Sequence of chain 1.A:
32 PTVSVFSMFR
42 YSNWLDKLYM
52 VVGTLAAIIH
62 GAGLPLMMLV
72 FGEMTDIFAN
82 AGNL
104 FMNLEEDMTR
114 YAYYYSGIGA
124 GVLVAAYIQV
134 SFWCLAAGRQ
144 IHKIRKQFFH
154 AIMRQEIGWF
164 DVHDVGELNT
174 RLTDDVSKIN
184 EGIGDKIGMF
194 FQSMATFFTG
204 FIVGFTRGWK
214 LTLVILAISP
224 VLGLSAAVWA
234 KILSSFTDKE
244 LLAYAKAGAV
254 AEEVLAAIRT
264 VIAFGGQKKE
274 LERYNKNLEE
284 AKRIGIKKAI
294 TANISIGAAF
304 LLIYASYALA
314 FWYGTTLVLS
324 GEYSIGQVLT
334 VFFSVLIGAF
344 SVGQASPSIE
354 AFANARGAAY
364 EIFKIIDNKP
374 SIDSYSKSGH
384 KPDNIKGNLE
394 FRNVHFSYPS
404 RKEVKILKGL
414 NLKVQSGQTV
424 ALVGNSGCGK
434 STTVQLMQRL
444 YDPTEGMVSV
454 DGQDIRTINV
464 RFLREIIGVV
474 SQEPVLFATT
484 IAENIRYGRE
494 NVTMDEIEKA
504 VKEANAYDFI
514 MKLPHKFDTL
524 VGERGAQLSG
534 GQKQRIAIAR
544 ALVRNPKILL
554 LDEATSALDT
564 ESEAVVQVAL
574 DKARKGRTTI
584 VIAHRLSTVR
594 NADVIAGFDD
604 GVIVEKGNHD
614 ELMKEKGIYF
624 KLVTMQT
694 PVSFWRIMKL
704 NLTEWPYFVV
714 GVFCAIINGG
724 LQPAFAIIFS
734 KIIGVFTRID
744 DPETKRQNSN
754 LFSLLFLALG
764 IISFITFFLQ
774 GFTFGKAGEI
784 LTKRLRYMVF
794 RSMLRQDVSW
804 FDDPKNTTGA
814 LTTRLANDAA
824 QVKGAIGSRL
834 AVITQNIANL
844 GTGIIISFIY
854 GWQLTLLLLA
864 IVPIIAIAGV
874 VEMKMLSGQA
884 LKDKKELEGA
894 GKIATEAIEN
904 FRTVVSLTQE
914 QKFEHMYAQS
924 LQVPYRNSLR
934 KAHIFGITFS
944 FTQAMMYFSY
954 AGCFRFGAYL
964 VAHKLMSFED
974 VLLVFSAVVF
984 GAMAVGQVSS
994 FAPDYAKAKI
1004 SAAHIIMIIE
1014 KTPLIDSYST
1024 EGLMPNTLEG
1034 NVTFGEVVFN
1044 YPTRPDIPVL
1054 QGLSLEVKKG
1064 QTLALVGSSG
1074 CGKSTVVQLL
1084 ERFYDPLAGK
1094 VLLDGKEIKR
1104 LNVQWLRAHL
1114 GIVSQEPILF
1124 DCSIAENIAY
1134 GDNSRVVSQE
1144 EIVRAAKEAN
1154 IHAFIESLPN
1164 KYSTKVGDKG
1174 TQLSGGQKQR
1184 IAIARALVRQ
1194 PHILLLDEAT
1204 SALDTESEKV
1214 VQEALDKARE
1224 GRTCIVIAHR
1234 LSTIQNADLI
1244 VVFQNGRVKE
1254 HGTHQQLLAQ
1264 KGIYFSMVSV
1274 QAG

A small-molecule ligand and the protein it binds are described below.
Small molecule (SMILES): CC(C)CCC[C@@H](C)[C@H]1CC[C@H]2[C@@H]3CC=C4C[C@@H](O)CC[C@]4(C)[C@H]3CC[C@]12C

Binding-site contacts:
Ligand atom C22 contacts residue THR202 of chain 1.A at 3.9 Å.
Ligand atom C22 contacts residue ILE205 of chain 1.A at 4.3 Å (hydrophobic).
Ligand atom C21 contacts residue THR202 of chain 1.A at 3.8 Å.
Ligand atom C9 contacts residue VAL206 of chain 1.A at 4.5 Å (hydrophobic).
Ligand atom O1 contacts residue THR209 of chain 1.A at 4.3 Å.
Ligand atom C5 contacts residue THR209 of chain 1.A at 4.0 Å.
Ligand atom C23 contacts residue THR202 of chain 1.A at 4.5 Å.
Ligand atom C27 contacts residue ALA198 of chain 1.A at 4.0 Å (hydrophobic).
Ligand atom C6 contacts residue THR209 of chain 1.A at 4.3 Å.
Ligand atom C12 contacts residue VAL206 of chain 1.A at 3.5 Å (hydrophobic).
Ligand atom C26 contacts residue ILE205 of chain 1.A at 4.2 Å (hydrophobic).
Ligand atom C21 contacts residue ALA63 of chain 1.A at 4.0 Å (hydrophobic).
Ligand atom C11 contacts residue LEU67 of chain 1.A at 4.2 Å (hydrophobic).
Ligand atom C27 contacts residue PHE201 of chain 1.A at 4.3 Å (hydrophobic).
Ligand atom C17 contacts residue ILE205 of chain 1.A at 4.4 Å (hydrophobic).
Ligand atom C3 contacts residue THR209 of chain 1.A at 3.4 Å.
Ligand atom C1 contacts residue THR209 of chain 1.A at 4.1 Å.
Ligand atom C25 contacts residue PHE201 of chain 1.A at 4.5 Å (hydrophobic).
Ligand atom C19 contacts residue LEU70 of chain 1.A at 4.4 Å (hydrophobic).
Ligand atom C4 contacts residue THR209 of chain 1.A at 3.9 Å.
Ligand atom C12 contacts residue THR202 of chain 1.A at 4.5 Å.
Ligand atom C2 contacts residue ARG210 of chain 1.A at 4.3 Å.
Ligand atom C2 contacts residue THR209 of chain 1.A at 4.2 Å.
Ligand atom C27 contacts residue ILE59 of chain 1.A at 4.4 Å (hydrophobic).
Ligand atom C11 contacts residue VAL206 of chain 1.A at 3.6 Å (hydrophobic).
Ligand atom C26 contacts residue PHE201 of chain 1.A at 3.6 Å (hydrophobic).
Ligand atom C14 contacts residue ILE205 of chain 1.A at 4.0 Å (hydrophobic).
Ligand atom C1 contacts residue LEU70 of chain 1.A at 4.3 Å (hydrophobic).
Ligand atom C12 contacts residue LEU67 of chain 1.A at 4.1 Å (hydrophobic).
Ligand atom C24 contacts residue THR202 of chain 1.A at 3.7 Å.
Ligand atom O1 contacts residue ARG210 of chain 1.A at 4.4 Å.
Ligand atom C2 contacts residue LEU70 of chain 1.A at 4.2 Å (hydrophobic).
Ligand atom C15 contacts residue ILE205 of chain 1.A at 4.4 Å (hydrophobic).